Sequence of chain 1.B:
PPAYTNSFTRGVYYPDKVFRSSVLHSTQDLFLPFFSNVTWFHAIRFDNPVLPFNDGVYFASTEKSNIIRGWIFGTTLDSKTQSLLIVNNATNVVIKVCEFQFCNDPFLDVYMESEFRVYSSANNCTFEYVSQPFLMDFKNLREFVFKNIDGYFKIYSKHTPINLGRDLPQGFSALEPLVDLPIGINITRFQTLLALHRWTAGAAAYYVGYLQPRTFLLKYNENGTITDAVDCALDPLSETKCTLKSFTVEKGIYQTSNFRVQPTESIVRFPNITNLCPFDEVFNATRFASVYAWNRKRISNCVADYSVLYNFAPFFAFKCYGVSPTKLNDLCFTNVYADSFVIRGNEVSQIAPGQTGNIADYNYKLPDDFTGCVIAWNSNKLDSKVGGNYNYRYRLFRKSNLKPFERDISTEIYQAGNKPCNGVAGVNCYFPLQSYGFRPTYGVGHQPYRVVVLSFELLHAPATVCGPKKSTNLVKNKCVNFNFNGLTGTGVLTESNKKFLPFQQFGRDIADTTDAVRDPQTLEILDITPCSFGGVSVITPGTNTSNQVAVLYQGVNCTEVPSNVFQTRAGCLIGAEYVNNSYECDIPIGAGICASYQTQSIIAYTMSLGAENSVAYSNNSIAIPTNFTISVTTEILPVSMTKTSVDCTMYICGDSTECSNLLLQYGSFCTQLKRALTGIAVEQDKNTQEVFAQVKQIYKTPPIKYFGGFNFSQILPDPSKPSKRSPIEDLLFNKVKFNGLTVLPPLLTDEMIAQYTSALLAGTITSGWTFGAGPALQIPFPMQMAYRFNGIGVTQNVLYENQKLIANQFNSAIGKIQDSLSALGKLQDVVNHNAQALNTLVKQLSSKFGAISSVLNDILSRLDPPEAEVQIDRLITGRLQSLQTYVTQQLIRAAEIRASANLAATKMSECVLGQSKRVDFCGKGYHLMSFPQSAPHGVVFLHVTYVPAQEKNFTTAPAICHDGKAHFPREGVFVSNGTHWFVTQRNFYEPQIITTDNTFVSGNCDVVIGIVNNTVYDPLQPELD

Binding-site contacts:
Ligand atom C1 contacts residue HIS1099 of chain 1.B at 4.3 Å.
Ligand atom C2 contacts residue THR1098 of chain 1.B at 3.6 Å.
Ligand atom C1 contacts residue ASN1096 of chain 1.B at 1.4 Å.
Ligand atom N2 contacts residue THR1098 of chain 1.B at 3.1 Å (h-bond).
Ligand atom O5 contacts residue PHE1101 of chain 1.B at 4.3 Å.
Ligand atom N2 contacts residue ASN1096 of chain 1.B at 3.0 Å (h-bond).
Ligand atom C8 contacts residue ASN1096 of chain 1.B at 3.5 Å.
Ligand atom C8 contacts residue THR1098 of chain 1.B at 4.0 Å.
Ligand atom O7 contacts residue ASN1096 of chain 1.B at 3.9 Å.
Ligand atom O4 contacts residue HIS1099 of chain 1.B at 4.0 Å.
Ligand atom C1 contacts residue THR1098 of chain 1.B at 3.8 Å.
Ligand atom C2 contacts residue ASN1096 of chain 1.B at 2.5 Å.
Ligand atom C4 contacts residue ASN1096 of chain 1.B at 4.2 Å.
Ligand atom C5 contacts residue ASN1096 of chain 1.B at 3.6 Å.
Ligand atom C6 contacts residue PHE1101 of chain 1.B at 4.3 Å (hydrophobic).
Ligand atom C3 contacts residue THR1098 of chain 1.B at 3.6 Å.
Ligand atom C5 contacts residue HIS1099 of chain 1.B at 4.1 Å.
Ligand atom O5 contacts residue ASN1096 of chain 1.B at 2.3 Å (h-bond).
Ligand atom C8 contacts residue GLY1097 of chain 1.B at 4.2 Å.
Ligand atom C7 contacts residue THR1098 of chain 1.B at 4.1 Å.
Ligand atom C3 contacts residue HIS1099 of chain 1.B at 4.3 Å.
Ligand atom C4 contacts residue HIS1099 of chain 1.B at 4.5 Å.
Ligand atom C3 contacts residue ASN1096 of chain 1.B at 3.8 Å.
Ligand atom C7 contacts residue ASN1096 of chain 1.B at 3.6 Å.
Ligand atom O3 contacts residue THR1098 of chain 1.B at 4.4 Å.

This small molecule binds to this protein.
Small molecule (SMILES): CC(=O)N[C@H]1[C@H](O[C@H]2[C@H](O)[C@@H](NC(C)=O)CO[C@@H]2CO)O[C@H](CO)[C@@H](O)[C@@H]1O